A protein and the small-molecule ligand that binds it are described below.
Small molecule (SMILES): C=CC1=C(C)C2=Cc3c(C=C)c(C)c4n3[Cr]35<-N2=C1C=c1c(C)c(CCC(=O)O)c(n13)=CC1=N->5C(=C4)C(C)=C1CCC(=O)O

Binding-site contacts:
Ligand atom CMA contacts residue PRO424 of chain 1.A at 3.6 Å (hydrophobic).
Ligand atom CAD contacts residue PHE119 of chain 1.A at 3.7 Å (hydrophobic).
Ligand atom C3C contacts residue GLY434 of chain 1.A at 3.5 Å.
Ligand atom ND contacts residue CYS432 of chain 1.A at 3.1 Å (h-bond).
Ligand atom O2D contacts residue ARG430 of chain 1.A at 2.7 Å (salt-bridge).
Ligand atom O2D contacts residue LEU118 of chain 1.A at 3.4 Å (h-bond).
Ligand atom O2D contacts residue TRP128 of chain 1.A at 3.6 Å (h-bond).
Ligand atom CR contacts residue CYS432 of chain 1.A at 2.3 Å.
Ligand atom NA contacts residue CYS432 of chain 1.A at 3.1 Å.
Ligand atom C1C contacts residue CYS432 of chain 1.A at 3.6 Å (hydrophobic).
Ligand atom O1A contacts residue LYS101 of chain 1.A at 2.8 Å (salt-bridge).
Ligand atom CBC contacts residue ILE185 of chain 1.A at 3.5 Å (hydrophobic).
Ligand atom C3C contacts residue ALA296 of chain 1.A at 3.5 Å (hydrophobic).
Ligand atom CMC contacts residue THR301 of chain 1.A at 3.5 Å.
Ligand atom CGD contacts residue TRP128 of chain 1.A at 3.6 Å (hydrophobic).
Ligand atom C4D contacts residue CYS432 of chain 1.A at 3.6 Å (hydrophobic).
Ligand atom C4C contacts residue CYS432 of chain 1.A at 3.6 Å (hydrophobic).
Ligand atom O2A contacts residue PHE363 of chain 1.A at 3.3 Å.
Ligand atom CHA contacts residue CYS432 of chain 1.A at 3.5 Å (hydrophobic).
Ligand atom CMA contacts residue GLY426 of chain 1.A at 3.6 Å.
Ligand atom C4B contacts residue CYS432 of chain 1.A at 3.6 Å (hydrophobic).
Ligand atom C2B contacts residue PHE425 of chain 1.A at 3.6 Å (hydrophobic).
Ligand atom C4C contacts residue ALA296 of chain 1.A at 3.4 Å (hydrophobic).
Ligand atom C2C contacts residue ALA296 of chain 1.A at 3.6 Å (hydrophobic).
Ligand atom C4A contacts residue CYS432 of chain 1.A at 3.6 Å (hydrophobic).
Ligand atom O1D contacts residue TRP128 of chain 1.A at 2.9 Å (h-bond).
Ligand atom CMB contacts residue PRO424 of chain 1.A at 3.5 Å (hydrophobic).
Ligand atom O1D contacts residue LEU118 of chain 1.A at 3.6 Å.
Ligand atom CMB contacts residue THR359 of chain 1.A at 3.6 Å.
Ligand atom NC contacts residue CYS432 of chain 1.A at 2.9 Å (h-bond).
Ligand atom CGA contacts residue PHE363 of chain 1.A at 3.5 Å (hydrophobic).
Ligand atom C1A contacts residue CYS432 of chain 1.A at 3.5 Å (hydrophobic).
Ligand atom C3B contacts residue PHE425 of chain 1.A at 3.6 Å (hydrophobic).
Ligand atom CBD contacts residue ALA431 of chain 1.A at 3.5 Å (hydrophobic).
Ligand atom CHB contacts residue PRO424 of chain 1.A at 3.6 Å (hydrophobic).
Ligand atom NB contacts residue CYS432 of chain 1.A at 3.0 Å (h-bond).
Ligand atom CGD contacts residue ARG430 of chain 1.A at 3.6 Å.
Ligand atom NC contacts residue ALA296 of chain 1.A at 3.6 Å.
Ligand atom CMD contacts residue ILE433 of chain 1.A at 3.6 Å (hydrophobic).
Ligand atom CGA contacts residue LYS101 of chain 1.A at 3.2 Å.

Sequence of chain 1.A:
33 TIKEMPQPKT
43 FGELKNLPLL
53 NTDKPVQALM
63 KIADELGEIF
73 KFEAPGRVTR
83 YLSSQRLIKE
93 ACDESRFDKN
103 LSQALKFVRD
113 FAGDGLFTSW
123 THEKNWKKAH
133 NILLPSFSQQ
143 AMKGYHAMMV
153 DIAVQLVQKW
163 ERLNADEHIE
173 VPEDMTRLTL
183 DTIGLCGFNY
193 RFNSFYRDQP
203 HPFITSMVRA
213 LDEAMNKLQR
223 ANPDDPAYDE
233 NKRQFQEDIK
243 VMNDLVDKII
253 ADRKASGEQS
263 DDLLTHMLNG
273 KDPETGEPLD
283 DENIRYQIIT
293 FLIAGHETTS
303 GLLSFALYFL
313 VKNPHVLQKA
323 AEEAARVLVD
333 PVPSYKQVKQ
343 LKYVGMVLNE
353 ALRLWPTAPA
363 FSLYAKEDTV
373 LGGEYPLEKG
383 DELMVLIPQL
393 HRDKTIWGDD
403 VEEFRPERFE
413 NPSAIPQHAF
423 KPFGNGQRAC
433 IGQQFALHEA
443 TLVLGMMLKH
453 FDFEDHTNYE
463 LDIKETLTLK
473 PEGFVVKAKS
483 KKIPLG